Sequence of chain 1.E:
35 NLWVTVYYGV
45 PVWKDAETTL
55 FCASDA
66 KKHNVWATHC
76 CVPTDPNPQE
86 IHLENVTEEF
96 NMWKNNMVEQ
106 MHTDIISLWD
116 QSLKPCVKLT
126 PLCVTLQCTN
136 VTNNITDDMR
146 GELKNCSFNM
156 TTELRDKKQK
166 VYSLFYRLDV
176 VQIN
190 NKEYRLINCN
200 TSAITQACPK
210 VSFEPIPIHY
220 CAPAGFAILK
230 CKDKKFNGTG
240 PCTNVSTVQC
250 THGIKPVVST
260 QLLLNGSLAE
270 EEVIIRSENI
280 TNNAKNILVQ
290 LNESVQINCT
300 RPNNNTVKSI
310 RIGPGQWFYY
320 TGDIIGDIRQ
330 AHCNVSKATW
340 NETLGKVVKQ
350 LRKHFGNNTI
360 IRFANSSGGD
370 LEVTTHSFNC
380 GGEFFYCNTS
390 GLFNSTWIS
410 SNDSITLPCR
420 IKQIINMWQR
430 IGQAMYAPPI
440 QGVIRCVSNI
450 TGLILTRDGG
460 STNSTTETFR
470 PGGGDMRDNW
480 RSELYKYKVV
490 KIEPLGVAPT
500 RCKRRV

This small molecule binds to this protein.
Small molecule (SMILES): CC(=O)N[C@H]1[C@H](O[C@H]2[C@H](O)[C@@H](NC(C)=O)CO[C@@H]2CO)O[C@H](CO)[C@@H](O[C@@H]2O[C@H](CO[C@H]3O[C@H](CO)[C@@H](O)[C@H](O)[C@@H]3O)[C@@H](O)[C@H](O[C@H]3O[C@H](CO)[C@@H](O)[C@H](O)[C@@H]3O)[C@@H]2O)[C@@H]1O

Binding-site contacts:
Ligand atom O5 contacts residue ASN264 of chain 1.E at 2.4 Å (h-bond).
Ligand atom C7 contacts residue ASN378 of chain 1.E at 4.4 Å.
Ligand atom C1 contacts residue SER447 of chain 1.E at 4.2 Å.
Ligand atom C8 contacts residue VAL256 of chain 1.E at 3.9 Å (hydrophobic).
Ligand atom N2 contacts residue ASN264 of chain 1.E at 3.0 Å (h-bond).
Ligand atom C3 contacts residue SER447 of chain 1.E at 4.0 Å.
Ligand atom O7 contacts residue PRO214 of chain 1.E at 3.9 Å.
Ligand atom C1 contacts residue NAG1 of chain 1.Z at 3.9 Å.
Ligand atom C7 contacts residue SER447 of chain 1.E at 3.8 Å.
Ligand atom N2 contacts residue SER447 of chain 1.E at 3.0 Å (h-bond).
Ligand atom O7 contacts residue ASN264 of chain 1.E at 3.7 Å.
Ligand atom C5 contacts residue VAL446 of chain 1.E at 3.7 Å (hydrophobic).
Ligand atom C5 contacts residue GLU213 of chain 1.E at 3.6 Å.
Ligand atom C7 contacts residue ASN264 of chain 1.E at 3.5 Å.
Ligand atom O5 contacts residue VAL446 of chain 1.E at 4.3 Å.
Ligand atom O5 contacts residue GLU213 of chain 1.E at 4.0 Å.
Ligand atom C1 contacts residue ASN264 of chain 1.E at 1.5 Å.
Ligand atom C5 contacts residue ASN264 of chain 1.E at 3.8 Å.
Ligand atom C7 contacts residue VAL256 of chain 1.E at 4.2 Å (hydrophobic).
Ligand atom C2 contacts residue SER447 of chain 1.E at 3.9 Å.
Ligand atom O7 contacts residue VAL256 of chain 1.E at 4.0 Å.
Ligand atom O6 contacts residue LYS66 of chain 1.E at 4.4 Å.
Ligand atom O3 contacts residue CYS445 of chain 1.E at 4.1 Å.
Ligand atom C2 contacts residue ASN264 of chain 1.E at 2.5 Å.
Ligand atom C8 contacts residue SER447 of chain 1.E at 3.7 Å.
Ligand atom C3 contacts residue VAL446 of chain 1.E at 3.8 Å (hydrophobic).
Ligand atom C5 contacts residue NAG1 of chain 1.Z at 4.3 Å.
Ligand atom C6 contacts residue GLY380 of chain 1.E at 4.4 Å.
Ligand atom C8 contacts residue LEU263 of chain 1.E at 3.8 Å (hydrophobic).
Ligand atom O6 contacts residue NAG1 of chain 1.Z at 3.5 Å.
Ligand atom C4 contacts residue ASN264 of chain 1.E at 4.3 Å.
Ligand atom O4 contacts residue VAL446 of chain 1.E at 4.0 Å.
Ligand atom C6 contacts residue GLU213 of chain 1.E at 3.8 Å.
Ligand atom C1 contacts residue VAL446 of chain 1.E at 4.1 Å (hydrophobic).
Ligand atom C8 contacts residue ASN378 of chain 1.E at 4.0 Å.
Ligand atom O5 contacts residue NAG1 of chain 1.Z at 3.5 Å.
Ligand atom O6 contacts residue GLU213 of chain 1.E at 4.2 Å.
Ligand atom C3 contacts residue ASN264 of chain 1.E at 3.9 Å.
Ligand atom C4 contacts residue VAL446 of chain 1.E at 4.1 Å (hydrophobic).
Ligand atom O6 contacts residue GLY380 of chain 1.E at 3.3 Å.